The protein below binds the small molecule below.
Small molecule (SMILES): CC(=O)Nc1ccc(Oc2ccccc2-c2nc3ccncc3s2)cc1

Binding-site contacts:
Ligand atom C17 contacts residue LEU298 of chain 6.A at 3.6 Å (hydrophobic).
Ligand atom C13 contacts residue LEU302 of chain 6.A at 3.6 Å (hydrophobic).
Ligand atom N contacts residue LYS164 of chain 2.A at 3.2 Å (salt-bridge).
Ligand atom N2 contacts residue LYS295 of chain 6.A at 2.9 Å (salt-bridge).
Ligand atom C7 contacts residue ARG299 of chain 6.A at 3.4 Å.
Ligand atom N2 contacts residue ASP174 of chain 6.A at 3.7 Å.
Ligand atom N2 contacts residue LEU298 of chain 6.A at 3.8 Å.
Ligand atom N2 contacts residue PRO294 of chain 6.A at 3.4 Å.
Ligand atom C17 contacts residue SER175 of chain 6.A at 3.4 Å.
Ligand atom C18 contacts residue ASP174 of chain 6.A at 3.3 Å.
Ligand atom C contacts residue LYS164 of chain 2.A at 3.8 Å.
Ligand atom C18 contacts residue LYS295 of chain 6.A at 3.4 Å.
Ligand atom C13 contacts residue SO41 of chain 6.E at 3.6 Å.
Ligand atom C9 contacts residue LEU309 of chain 6.A at 3.9 Å (hydrophobic).
Ligand atom C11 contacts residue THR179 of chain 6.A at 3.4 Å.
Ligand atom C16 contacts residue TRP138 of chain 6.A at 3.7 Å (hydrophobic).
Ligand atom C6 contacts residue LYS163 of chain 2.A at 3.8 Å.
Ligand atom C12 contacts residue SO41 of chain 6.E at 3.3 Å.
Ligand atom C6 contacts residue ARG299 of chain 6.A at 3.5 Å.
Ligand atom C10 contacts residue LEU309 of chain 6.A at 3.6 Å (hydrophobic).
Ligand atom C9 contacts residue LYS163 of chain 2.A at 3.6 Å.
Ligand atom N1 contacts residue TRP138 of chain 6.A at 3.4 Å.
Ligand atom C12 contacts residue THR179 of chain 6.A at 3.5 Å.
Ligand atom S contacts residue ARG299 of chain 6.A at 3.8 Å.
Ligand atom C14 contacts residue SO41 of chain 6.E at 3.5 Å.
Ligand atom C15 contacts residue TRP138 of chain 6.A at 3.6 Å (hydrophobic).
Ligand atom C1 contacts residue LYS164 of chain 2.A at 3.5 Å.
Ligand atom C8 contacts residue LEU302 of chain 6.A at 3.6 Å (hydrophobic).
Ligand atom C19 contacts residue ASP174 of chain 6.A at 3.3 Å.
Ligand atom O contacts residue LYS163 of chain 2.A at 3.8 Å.
Ligand atom C3 contacts residue LYS164 of chain 2.A at 3.4 Å.
Ligand atom C16 contacts residue GLY176 of chain 6.A at 3.6 Å.
Ligand atom N1 contacts residue SO41 of chain 6.E at 3.2 Å (h-bond).
Ligand atom O1 contacts residue LEU302 of chain 6.A at 3.8 Å.
Ligand atom C2 contacts residue LYS164 of chain 2.A at 3.7 Å.
Ligand atom C15 contacts residue ASP174 of chain 6.A at 3.7 Å.
Ligand atom C16 contacts residue SER175 of chain 6.A at 3.3 Å.
Ligand atom C10 contacts residue LYS163 of chain 2.A at 3.8 Å.
Ligand atom C16 contacts residue LEU142 of chain 6.A at 3.8 Å (hydrophobic).
Ligand atom C17 contacts residue LYS295 of chain 6.A at 3.8 Å.

Sequence of chain 6.A:
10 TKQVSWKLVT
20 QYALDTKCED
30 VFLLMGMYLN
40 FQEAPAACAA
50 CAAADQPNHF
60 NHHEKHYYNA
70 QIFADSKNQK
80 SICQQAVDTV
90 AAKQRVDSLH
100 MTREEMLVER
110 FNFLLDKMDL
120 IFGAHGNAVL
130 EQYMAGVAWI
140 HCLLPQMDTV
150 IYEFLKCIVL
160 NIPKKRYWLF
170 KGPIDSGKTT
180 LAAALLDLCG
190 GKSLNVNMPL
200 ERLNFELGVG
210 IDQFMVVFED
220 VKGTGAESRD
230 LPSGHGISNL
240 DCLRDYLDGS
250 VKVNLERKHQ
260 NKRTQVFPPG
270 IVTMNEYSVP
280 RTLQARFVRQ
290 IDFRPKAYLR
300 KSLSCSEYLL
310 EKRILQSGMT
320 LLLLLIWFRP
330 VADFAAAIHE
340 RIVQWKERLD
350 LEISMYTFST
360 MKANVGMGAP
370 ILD

Sequence of chain 2.A:
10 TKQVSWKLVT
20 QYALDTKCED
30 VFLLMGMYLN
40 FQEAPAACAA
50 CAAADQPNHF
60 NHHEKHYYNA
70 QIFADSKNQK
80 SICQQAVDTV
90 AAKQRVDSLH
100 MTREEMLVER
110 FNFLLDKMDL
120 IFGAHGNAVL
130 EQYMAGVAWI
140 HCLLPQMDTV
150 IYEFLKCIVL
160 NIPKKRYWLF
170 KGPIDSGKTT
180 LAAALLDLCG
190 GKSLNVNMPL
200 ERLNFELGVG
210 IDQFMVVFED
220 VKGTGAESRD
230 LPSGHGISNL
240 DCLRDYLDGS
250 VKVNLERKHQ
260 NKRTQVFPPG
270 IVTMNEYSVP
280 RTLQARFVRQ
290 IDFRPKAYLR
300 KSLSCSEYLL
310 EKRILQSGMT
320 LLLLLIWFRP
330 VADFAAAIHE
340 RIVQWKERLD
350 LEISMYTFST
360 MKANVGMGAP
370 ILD